Sequence of chain 1.C:
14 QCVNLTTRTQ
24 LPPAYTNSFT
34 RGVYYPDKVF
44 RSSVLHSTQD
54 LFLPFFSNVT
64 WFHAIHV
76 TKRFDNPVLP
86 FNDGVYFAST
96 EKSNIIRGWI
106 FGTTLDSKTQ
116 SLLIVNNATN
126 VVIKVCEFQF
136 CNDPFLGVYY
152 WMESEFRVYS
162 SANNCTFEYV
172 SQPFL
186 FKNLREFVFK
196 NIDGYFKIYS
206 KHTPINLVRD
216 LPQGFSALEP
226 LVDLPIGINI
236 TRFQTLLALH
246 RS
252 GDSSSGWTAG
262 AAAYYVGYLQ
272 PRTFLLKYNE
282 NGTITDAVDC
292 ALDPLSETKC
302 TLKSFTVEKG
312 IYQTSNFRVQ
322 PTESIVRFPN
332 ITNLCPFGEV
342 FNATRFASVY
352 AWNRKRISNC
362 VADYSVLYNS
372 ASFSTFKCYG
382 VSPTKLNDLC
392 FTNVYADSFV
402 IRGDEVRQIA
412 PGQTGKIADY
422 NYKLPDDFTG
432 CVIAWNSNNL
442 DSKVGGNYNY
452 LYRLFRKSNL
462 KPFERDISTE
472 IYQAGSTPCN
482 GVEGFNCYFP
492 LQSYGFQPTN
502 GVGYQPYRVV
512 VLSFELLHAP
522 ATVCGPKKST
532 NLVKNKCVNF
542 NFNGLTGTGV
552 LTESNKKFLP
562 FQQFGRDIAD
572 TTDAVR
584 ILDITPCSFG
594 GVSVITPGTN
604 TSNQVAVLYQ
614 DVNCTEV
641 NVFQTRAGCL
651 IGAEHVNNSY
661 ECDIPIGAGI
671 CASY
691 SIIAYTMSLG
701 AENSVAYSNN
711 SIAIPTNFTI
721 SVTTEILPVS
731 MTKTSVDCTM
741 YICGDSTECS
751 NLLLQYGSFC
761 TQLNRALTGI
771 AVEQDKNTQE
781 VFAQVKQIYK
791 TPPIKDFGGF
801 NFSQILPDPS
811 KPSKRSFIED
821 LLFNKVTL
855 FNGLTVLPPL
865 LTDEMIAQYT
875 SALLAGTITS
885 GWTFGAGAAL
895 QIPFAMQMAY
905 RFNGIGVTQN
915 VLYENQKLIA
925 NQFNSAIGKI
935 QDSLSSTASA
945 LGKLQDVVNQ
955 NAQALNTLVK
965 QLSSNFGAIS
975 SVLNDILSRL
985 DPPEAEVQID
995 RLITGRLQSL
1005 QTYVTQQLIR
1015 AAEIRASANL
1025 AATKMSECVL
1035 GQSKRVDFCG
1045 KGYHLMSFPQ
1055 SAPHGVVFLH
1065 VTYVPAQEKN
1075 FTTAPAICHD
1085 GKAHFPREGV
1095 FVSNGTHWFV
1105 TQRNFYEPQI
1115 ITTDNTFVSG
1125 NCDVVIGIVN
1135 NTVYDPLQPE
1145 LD

Binding-site contacts:
Ligand atom C2 contacts residue ASN1134 of chain 1.C at 2.4 Å.
Ligand atom N2 contacts residue ASN1134 of chain 1.C at 2.9 Å (h-bond).
Ligand atom C3 contacts residue ASN1134 of chain 1.C at 3.8 Å.
Ligand atom O7 contacts residue ASN1134 of chain 1.C at 4.3 Å.
Ligand atom C1 contacts residue ASN1134 of chain 1.C at 1.4 Å.
Ligand atom C7 contacts residue ASN1134 of chain 1.C at 3.9 Å.
Ligand atom O5 contacts residue ASN1134 of chain 1.C at 2.4 Å (h-bond).
Ligand atom O6 contacts residue ASN1134 of chain 1.C at 4.5 Å.
Ligand atom C4 contacts residue ASN1134 of chain 1.C at 4.2 Å.
Ligand atom C5 contacts residue ASN1134 of chain 1.C at 3.7 Å.

The protein below binds the small molecule below.
Small molecule (SMILES): CC(=O)N[C@@H]1[C@@H](O)[C@H](O)[C@@H](CO)O[C@H]1O